Binding-site contacts:
Ligand atom C1 contacts residue ASN154 of chain 3.H at 1.4 Å.
Ligand atom C3 contacts residue ASN154 of chain 3.H at 3.8 Å.
Ligand atom C5 contacts residue THR156 of chain 3.H at 3.1 Å.
Ligand atom N2 contacts residue ASN154 of chain 3.H at 2.8 Å (h-bond).
Ligand atom C6 contacts residue GLY150 of chain 3.H at 3.4 Å.
Ligand atom C4 contacts residue ASN154 of chain 3.H at 4.2 Å.
Ligand atom O5 contacts residue SER151 of chain 3.H at 4.2 Å.
Ligand atom O5 contacts residue GLY150 of chain 3.H at 3.1 Å (h-bond).
Ligand atom O6 contacts residue SER151 of chain 3.H at 3.5 Å.
Ligand atom C5 contacts residue ASN154 of chain 3.H at 3.8 Å.
Ligand atom C7 contacts residue ASN154 of chain 3.H at 3.8 Å.
Ligand atom C4 contacts residue GLY150 of chain 3.H at 4.3 Å.
Ligand atom O7 contacts residue ASN154 of chain 3.H at 4.4 Å.
Ligand atom O5 contacts residue ASN154 of chain 3.H at 2.5 Å (h-bond).
Ligand atom O5 contacts residue THR156 of chain 3.H at 3.0 Å (h-bond).
Ligand atom C2 contacts residue ASN154 of chain 3.H at 2.4 Å.
Ligand atom C1 contacts residue GLY150 of chain 3.H at 4.2 Å.
Ligand atom O6 contacts residue THR156 of chain 3.H at 3.1 Å (h-bond).
Ligand atom C5 contacts residue GLY150 of chain 3.H at 3.8 Å.
Ligand atom C6 contacts residue THR156 of chain 3.H at 3.1 Å.
Ligand atom C6 contacts residue SER151 of chain 3.H at 3.4 Å.
Ligand atom C1 contacts residue THR156 of chain 3.H at 3.7 Å.

Sequence of chain 3.H:
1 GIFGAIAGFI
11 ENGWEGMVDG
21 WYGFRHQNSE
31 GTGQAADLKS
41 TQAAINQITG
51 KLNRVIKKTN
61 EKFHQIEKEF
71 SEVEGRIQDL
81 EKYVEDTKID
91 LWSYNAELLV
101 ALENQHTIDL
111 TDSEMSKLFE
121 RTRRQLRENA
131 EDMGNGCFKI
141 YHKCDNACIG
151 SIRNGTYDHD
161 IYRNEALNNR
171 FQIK

This protein binds this small molecule.
Small molecule (SMILES): CC(=O)N[C@@H]1[C@@H](O)[C@H](O)[C@@H](CO)O[C@H]1O